Sequence of chain 1.A:
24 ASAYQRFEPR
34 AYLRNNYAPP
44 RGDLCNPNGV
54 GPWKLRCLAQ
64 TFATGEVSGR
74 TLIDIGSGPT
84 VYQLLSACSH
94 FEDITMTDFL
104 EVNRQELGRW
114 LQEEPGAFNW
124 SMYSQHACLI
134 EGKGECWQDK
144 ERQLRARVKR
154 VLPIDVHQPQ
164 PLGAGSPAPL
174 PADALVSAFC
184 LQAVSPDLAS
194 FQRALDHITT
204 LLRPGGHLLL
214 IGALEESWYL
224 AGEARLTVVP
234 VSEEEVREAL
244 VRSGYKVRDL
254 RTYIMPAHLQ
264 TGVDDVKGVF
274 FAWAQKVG

Binding-site contacts:
Ligand atom C3 contacts residue ASN39 of chain 1.A at 3.8 Å.
Ligand atom N8 contacts residue GLU219 of chain 1.A at 3.4 Å (salt-bridge).
Ligand atom C4 contacts residue ARG44 of chain 1.A at 3.9 Å.
Ligand atom C1 contacts residue ASP267 of chain 1.A at 4.1 Å.
Ligand atom O7 contacts residue GLU219 of chain 1.A at 2.7 Å (salt-bridge).
Ligand atom C4 contacts residue ASN39 of chain 1.A at 4.0 Å.
Ligand atom C6 contacts residue VAL269 of chain 1.A at 4.1 Å (hydrophobic).
Ligand atom O4 contacts residue LYS57 of chain 1.A at 3.7 Å.
Ligand atom C6 contacts residue ARG44 of chain 1.A at 3.5 Å.
Ligand atom N8 contacts residue PHE182 of chain 1.A at 4.2 Å.
Ligand atom C2 contacts residue TYR35 of chain 1.A at 4.0 Å (hydrophobic).
Ligand atom C2 contacts residue PHE182 of chain 1.A at 3.8 Å (hydrophobic).
Ligand atom C7 contacts residue PHE182 of chain 1.A at 4.1 Å (hydrophobic).
Ligand atom C3 contacts residue LYS57 of chain 1.A at 4.2 Å.
Ligand atom C1 contacts residue PHE182 of chain 1.A at 3.9 Å (hydrophobic).
Ligand atom C3 contacts residue PHE182 of chain 1.A at 3.8 Å (hydrophobic).
Ligand atom C6 contacts residue PHE182 of chain 1.A at 4.2 Å (hydrophobic).
Ligand atom C2 contacts residue ASN39 of chain 1.A at 3.7 Å.
Ligand atom N8 contacts residue TYR222 of chain 1.A at 3.5 Å.
Ligand atom O4 contacts residue VAL53 of chain 1.A at 3.9 Å.
Ligand atom C8 contacts residue PHE182 of chain 1.A at 3.9 Å (hydrophobic).
Ligand atom C7 contacts residue GLU219 of chain 1.A at 3.2 Å.
Ligand atom N8 contacts residue ALA186 of chain 1.A at 4.0 Å.
Ligand atom O7 contacts residue TYR222 of chain 1.A at 3.4 Å.
Ligand atom C4 contacts residue PHE182 of chain 1.A at 4.1 Å (hydrophobic).
Ligand atom C8 contacts residue GLU219 of chain 1.A at 4.2 Å.
Ligand atom C7 contacts residue ASP267 of chain 1.A at 4.1 Å.
Ligand atom C5 contacts residue ASN39 of chain 1.A at 4.1 Å.
Ligand atom O7 contacts residue ASP267 of chain 1.A at 3.1 Å (salt-bridge).
Ligand atom O4 contacts residue ARG44 of chain 1.A at 4.2 Å.
Ligand atom C1 contacts residue GLU219 of chain 1.A at 4.2 Å.
Ligand atom C1 contacts residue ASN39 of chain 1.A at 3.9 Å.
Ligand atom C6 contacts residue ASP267 of chain 1.A at 3.6 Å.
Ligand atom C6 contacts residue ASN39 of chain 1.A at 4.1 Å.
Ligand atom C3 contacts residue TYR40 of chain 1.A at 4.1 Å (hydrophobic).
Ligand atom C8 contacts residue TYR35 of chain 1.A at 3.9 Å (hydrophobic).
Ligand atom C6 contacts residue GLU219 of chain 1.A at 4.1 Å.
Ligand atom C5 contacts residue MET258 of chain 1.A at 4.2 Å (hydrophobic).
Ligand atom C5 contacts residue ARG44 of chain 1.A at 3.2 Å.
Ligand atom C5 contacts residue ASP267 of chain 1.A at 4.3 Å.

A small-molecule ligand and the protein it binds are described below.
Small molecule (SMILES): NC[C@H](O)c1ccc(O)cc1